A protein and the small-molecule ligand that binds it are described below.
Small molecule (SMILES): CC(=O)N[C@@H]1[C@@H](O)[C@H](O)[C@@H](CO)O[C@H]1O

Binding-site contacts:
Ligand atom N2 contacts residue ASN93 of chain 1.I at 2.9 Å (h-bond).
Ligand atom C5 contacts residue ASN93 of chain 1.I at 3.7 Å.
Ligand atom C8 contacts residue ASN93 of chain 1.I at 4.4 Å.
Ligand atom C7 contacts residue ASN93 of chain 1.I at 3.2 Å.
Ligand atom C3 contacts residue ASN93 of chain 1.I at 3.8 Å.
Ligand atom C1 contacts residue ASN93 of chain 1.I at 1.4 Å.
Ligand atom O7 contacts residue ASN93 of chain 1.I at 3.2 Å (h-bond).
Ligand atom C4 contacts residue ASN93 of chain 1.I at 4.3 Å.
Ligand atom O5 contacts residue ASN93 of chain 1.I at 2.4 Å (h-bond).
Ligand atom O6 contacts residue ASN93 of chain 1.I at 4.2 Å.
Ligand atom C2 contacts residue ASN93 of chain 1.I at 2.5 Å.

Sequence of chain 1.I:
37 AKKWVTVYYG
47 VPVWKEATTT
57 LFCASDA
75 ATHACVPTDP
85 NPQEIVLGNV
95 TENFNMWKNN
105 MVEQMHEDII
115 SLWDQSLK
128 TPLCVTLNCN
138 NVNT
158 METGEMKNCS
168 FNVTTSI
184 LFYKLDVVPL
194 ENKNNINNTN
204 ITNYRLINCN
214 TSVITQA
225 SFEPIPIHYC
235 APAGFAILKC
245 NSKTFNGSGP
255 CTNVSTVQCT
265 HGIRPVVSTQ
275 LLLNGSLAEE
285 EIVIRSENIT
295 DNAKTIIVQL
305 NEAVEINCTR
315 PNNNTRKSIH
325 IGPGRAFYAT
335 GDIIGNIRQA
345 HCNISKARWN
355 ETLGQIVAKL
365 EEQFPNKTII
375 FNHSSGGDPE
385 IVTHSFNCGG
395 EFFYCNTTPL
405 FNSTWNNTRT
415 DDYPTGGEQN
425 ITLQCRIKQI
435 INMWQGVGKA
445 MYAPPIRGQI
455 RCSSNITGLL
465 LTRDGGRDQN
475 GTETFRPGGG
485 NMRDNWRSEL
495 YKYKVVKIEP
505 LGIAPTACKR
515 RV